Binding-site contacts:
Ligand atom N1 contacts residue TYR93 of chain 1.B at 3.8 Å.
Ligand atom C6 contacts residue MET94 of chain 1.B at 3.9 Å (hydrophobic).
Ligand atom C4 contacts residue LEU146 of chain 1.B at 3.8 Å (hydrophobic).
Ligand atom CAI contacts residue LEU26 of chain 1.B at 3.9 Å (hydrophobic).
Ligand atom NAC contacts residue LEU146 of chain 1.B at 3.8 Å.
Ligand atom NAC contacts residue THR91 of chain 1.B at 3.2 Å (h-bond).
Ligand atom CAB contacts residue LYS48 of chain 1.B at 3.3 Å.
Ligand atom N3 contacts residue LEU26 of chain 1.B at 3.8 Å.
Ligand atom CAB contacts residue THR91 of chain 1.B at 3.1 Å.
Ligand atom CAT contacts residue VAL34 of chain 1.B at 3.8 Å (hydrophobic).
Ligand atom CAB contacts residue ILE89 of chain 1.B at 3.5 Å (hydrophobic).
Ligand atom OAO contacts residue LYS48 of chain 1.B at 3.1 Å.
Ligand atom C2 contacts residue TYR93 of chain 1.B at 3.6 Å (hydrophobic).
Ligand atom C6 contacts residue ALA46 of chain 1.B at 3.5 Å (hydrophobic).
Ligand atom CAS contacts residue LYS48 of chain 1.B at 3.7 Å.
Ligand atom N3 contacts residue MET94 of chain 1.B at 3.5 Å (h-bond).
Ligand atom OAN contacts residue LYS48 of chain 1.B at 3.9 Å.
Ligand atom OAO contacts residue ILE89 of chain 1.B at 4.0 Å.
Ligand atom N1 contacts residue MET94 of chain 1.B at 2.8 Å (h-bond).
Ligand atom OAO contacts residue THR91 of chain 1.B at 3.4 Å.
Ligand atom CAR contacts residue LYS48 of chain 1.B at 4.0 Å.
Ligand atom CAA contacts residue ASP157 of chain 1.B at 3.6 Å.
Ligand atom CAI contacts residue VAL34 of chain 1.B at 3.8 Å (hydrophobic).
Ligand atom CAJ contacts residue SER98 of chain 1.B at 3.9 Å.
Ligand atom CAP contacts residue LEU146 of chain 1.B at 3.9 Å (hydrophobic).
Ligand atom NAC contacts residue ALA46 of chain 1.B at 3.3 Å.
Ligand atom CAS contacts residue THR91 of chain 1.B at 4.0 Å.
Ligand atom C6 contacts residue LEU146 of chain 1.B at 3.9 Å (hydrophobic).
Ligand atom C2 contacts residue MET94 of chain 1.B at 2.9 Å (hydrophobic).
Ligand atom NAX contacts residue LEU146 of chain 1.B at 3.8 Å.
Ligand atom C5 contacts residue LEU146 of chain 1.B at 3.8 Å (hydrophobic).
Ligand atom NAX contacts residue VAL34 of chain 1.B at 3.8 Å.
Ligand atom CAT contacts residue LEU146 of chain 1.B at 3.9 Å (hydrophobic).
Ligand atom NAM contacts residue VAL34 of chain 1.B at 3.7 Å.
Ligand atom CAD contacts residue LEU146 of chain 1.B at 3.7 Å (hydrophobic).
Ligand atom N1 contacts residue ALA46 of chain 1.B at 3.6 Å.
Ligand atom CAB contacts residue ALA46 of chain 1.B at 3.3 Å (hydrophobic).
Ligand atom CAB contacts residue ILE47 of chain 1.B at 3.7 Å (hydrophobic).
Ligand atom NAC contacts residue GLU92 of chain 1.B at 3.2 Å (salt-bridge).
Ligand atom NAM contacts residue LEU146 of chain 1.B at 3.9 Å.

This small molecule binds to this protein.
Small molecule (SMILES): COc1ccc(-c2nn(C3CCC3)c3ncnc(N)c23)cc1OC

Sequence of chain 1.B:
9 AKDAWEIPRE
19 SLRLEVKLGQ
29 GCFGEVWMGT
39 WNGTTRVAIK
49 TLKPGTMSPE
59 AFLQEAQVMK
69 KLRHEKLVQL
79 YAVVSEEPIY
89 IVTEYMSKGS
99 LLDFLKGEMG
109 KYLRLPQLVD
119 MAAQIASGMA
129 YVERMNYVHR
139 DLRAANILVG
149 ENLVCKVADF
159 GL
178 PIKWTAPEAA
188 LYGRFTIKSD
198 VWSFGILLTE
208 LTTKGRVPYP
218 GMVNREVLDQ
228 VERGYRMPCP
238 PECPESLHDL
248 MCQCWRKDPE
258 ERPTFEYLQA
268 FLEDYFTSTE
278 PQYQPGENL